Sequence of chain 1.A:
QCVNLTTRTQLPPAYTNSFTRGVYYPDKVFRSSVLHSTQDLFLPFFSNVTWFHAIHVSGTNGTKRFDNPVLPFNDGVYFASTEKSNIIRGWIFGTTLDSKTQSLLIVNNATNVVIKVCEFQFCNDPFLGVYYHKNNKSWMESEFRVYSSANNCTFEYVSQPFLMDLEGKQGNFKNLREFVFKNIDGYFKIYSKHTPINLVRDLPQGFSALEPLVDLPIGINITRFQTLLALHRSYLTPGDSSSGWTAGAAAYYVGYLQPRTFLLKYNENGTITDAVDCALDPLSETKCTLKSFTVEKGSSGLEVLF

Binding-site contacts:
Ligand atom CAC contacts residue PHE192 of chain 1.A at 3.7 Å (hydrophobic).
Ligand atom C4D contacts residue HIS207 of chain 1.A at 3.8 Å.
Ligand atom CAB contacts residue ARG102 of chain 1.A at 3.9 Å.
Ligand atom C3A contacts residue ARG190 of chain 1.A at 3.9 Å.
Ligand atom ND contacts residue HIS207 of chain 1.A at 3.6 Å (h-bond).
Ligand atom CAC contacts residue LEU226 of chain 1.A at 3.8 Å (hydrophobic).
Ligand atom C1A contacts residue PEG1 of chain 1.L at 3.5 Å.
Ligand atom OB contacts residue PHE192 of chain 1.A at 3.1 Å.
Ligand atom CMA contacts residue ARG190 of chain 1.A at 3.8 Å.
Ligand atom C4A contacts residue PEG1 of chain 1.L at 3.5 Å.
Ligand atom C1C contacts residue VAL126 of chain 1.A at 3.7 Å (hydrophobic).
Ligand atom NB contacts residue HIS207 of chain 1.A at 3.5 Å (h-bond).
Ligand atom C4A contacts residue ARG190 of chain 1.A at 3.7 Å.
Ligand atom C2B contacts residue ARG190 of chain 1.A at 3.6 Å.
Ligand atom C1B contacts residue ARG190 of chain 1.A at 3.5 Å.
Ligand atom NC contacts residue PEG1 of chain 1.L at 3.7 Å.
Ligand atom ND contacts residue PEG1 of chain 1.L at 3.6 Å.
Ligand atom NB contacts residue ARG190 of chain 1.A at 3.5 Å.
Ligand atom CMB contacts residue ARG190 of chain 1.A at 3.9 Å.
Ligand atom CAB contacts residue ILE101 of chain 1.A at 3.3 Å (hydrophobic).
Ligand atom CBC contacts residue LEU226 of chain 1.A at 3.9 Å (hydrophobic).
Ligand atom OB contacts residue ARG190 of chain 1.A at 3.9 Å.
Ligand atom CHD contacts residue PGE1 of chain 1.O at 3.4 Å.
Ligand atom NA contacts residue HIS207 of chain 1.A at 3.6 Å (h-bond).
Ligand atom NA contacts residue PEG1 of chain 1.L at 3.5 Å.
Ligand atom C4C contacts residue PGE1 of chain 1.O at 3.9 Å.
Ligand atom C3A contacts residue PEG1 of chain 1.L at 3.6 Å.
Ligand atom CMB contacts residue ASN121 of chain 1.A at 3.8 Å.
Ligand atom CHB contacts residue ARG190 of chain 1.A at 3.5 Å.
Ligand atom OC contacts residue ASN121 of chain 1.A at 2.9 Å (h-bond).
Ligand atom CBB contacts residue TRP104 of chain 1.A at 3.6 Å (hydrophobic).
Ligand atom OC contacts residue VAL126 of chain 1.A at 3.7 Å.
Ligand atom C4B contacts residue ARG190 of chain 1.A at 3.7 Å.
Ligand atom CAA contacts residue PEG1 of chain 1.L at 3.9 Å.
Ligand atom CMB contacts residue MET177 of chain 1.A at 3.7 Å (hydrophobic).
Ligand atom CMB contacts residue ILE101 of chain 1.A at 3.5 Å (hydrophobic).
Ligand atom C2A contacts residue PEG1 of chain 1.L at 3.5 Å.
Ligand atom OB contacts residue HIS207 of chain 1.A at 3.9 Å.
Ligand atom CMD contacts residue PGE1 of chain 1.O at 3.7 Å.
Ligand atom CMD contacts residue LEU226 of chain 1.A at 3.9 Å (hydrophobic).

The protein below binds the small molecule below.
Small molecule (SMILES): C=CC1=C(C)/C(=C/c2[nH]c(/C=C3\N=C(/C=C4\NC(=O)C(C)=C4C=C)C(C)=C3CCC(=O)O)c(CCC(=O)O)c2C)NC1=O